Binding-site contacts:
Ligand atom C36 contacts residue ILE79 of chain 1.A at 4.0 Å (hydrophobic).
Ligand atom C27 contacts residue PHE66 of chain 1.A at 4.2 Å (hydrophobic).
Ligand atom C34 contacts residue PHE66 of chain 1.A at 4.1 Å (hydrophobic).
Ligand atom O03 contacts residue MET32 of chain 1.A at 4.1 Å.
Ligand atom C28 contacts residue PHE66 of chain 1.A at 3.9 Å (hydrophobic).
Ligand atom C35 contacts residue GLU81 of chain 1.A at 3.9 Å.
Ligand atom C04 contacts residue PHE66 of chain 1.A at 3.7 Å (hydrophobic).
Ligand atom C29 contacts residue PHE66 of chain 1.A at 4.0 Å (hydrophobic).
Ligand atom C06 contacts residue MET32 of chain 1.A at 3.7 Å (hydrophobic).
Ligand atom C33 contacts residue ILE79 of chain 1.A at 4.1 Å (hydrophobic).
Ligand atom C36 contacts residue GLU81 of chain 1.A at 4.1 Å.
Ligand atom C26 contacts residue PHE66 of chain 1.A at 4.0 Å (hydrophobic).
Ligand atom C41 contacts residue ARG83 of chain 1.A at 4.4 Å.
Ligand atom N04 contacts residue PHE66 of chain 1.A at 4.1 Å.
Ligand atom C36 contacts residue ARG83 of chain 1.A at 4.3 Å.
Ligand atom C35 contacts residue PHE66 of chain 1.A at 3.7 Å (hydrophobic).
Ligand atom O03 contacts residue PHE66 of chain 1.A at 4.2 Å.
Ligand atom O06 contacts residue ILE79 of chain 1.A at 4.0 Å.
Ligand atom C35 contacts residue GLY82 of chain 1.A at 4.0 Å.
Ligand atom C05 contacts residue MET32 of chain 1.A at 4.4 Å (hydrophobic).
Ligand atom O03 contacts residue ASN30 of chain 1.A at 4.1 Å.
Ligand atom C02 contacts residue MET32 of chain 1.A at 4.5 Å (hydrophobic).
Ligand atom C04 contacts residue MET32 of chain 1.A at 3.8 Å (hydrophobic).

Sequence of chain 1.A:
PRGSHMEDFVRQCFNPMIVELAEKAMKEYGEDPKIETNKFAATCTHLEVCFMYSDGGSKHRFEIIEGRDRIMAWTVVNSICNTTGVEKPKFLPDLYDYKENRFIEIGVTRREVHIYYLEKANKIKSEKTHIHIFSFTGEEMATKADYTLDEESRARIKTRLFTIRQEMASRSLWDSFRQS

A small-molecule ligand and the protein it binds are described below.
Small molecule (SMILES): C[C@H](C[C@@H](C[C@H](C[C@@H](C[C@@H](CCN1CCCC1=O)N1CCCC1=O)N1CCCC1=O)N1CCCC1=O)N1CCCC1=O)N1CCCC1=O